A protein and the small-molecule ligand that binds it are described below.
Small molecule (SMILES): O=C1NC(=O)c2c1c1c3ccccc3n3c1c1c2c2ccccc2n1[C@H]1CC[C@@H]3O1

Sequence of chain 1.A:
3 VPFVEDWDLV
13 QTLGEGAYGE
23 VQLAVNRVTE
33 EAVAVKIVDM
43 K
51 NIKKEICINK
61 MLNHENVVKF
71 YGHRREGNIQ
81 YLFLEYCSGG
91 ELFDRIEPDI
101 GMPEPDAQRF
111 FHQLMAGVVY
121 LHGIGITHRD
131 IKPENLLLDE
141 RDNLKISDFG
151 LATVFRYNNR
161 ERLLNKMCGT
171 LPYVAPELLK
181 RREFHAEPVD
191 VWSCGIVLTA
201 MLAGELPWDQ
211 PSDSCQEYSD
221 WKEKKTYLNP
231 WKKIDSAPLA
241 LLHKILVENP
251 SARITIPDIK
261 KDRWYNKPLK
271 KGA

Binding-site contacts:
Ligand atom C11 contacts residue LEU137 of chain 1.A at 3.6 Å (hydrophobic).
Ligand atom C27 contacts residue ALA36 of chain 1.A at 3.8 Å (hydrophobic).
Ligand atom O01 contacts residue GLY16 of chain 1.A at 3.2 Å.
Ligand atom C14 contacts residue VAL23 of chain 1.A at 3.6 Å (hydrophobic).
Ligand atom C05 contacts residue TYR20 of chain 1.A at 4.0 Å (hydrophobic).
Ligand atom C29 contacts residue CYS87 of chain 1.A at 3.9 Å (hydrophobic).
Ligand atom N18 contacts residue GLU85 of chain 1.A at 2.4 Å (salt-bridge).
Ligand atom C12 contacts residue SER147 of chain 1.A at 3.9 Å.
Ligand atom C32 contacts residue GLY90 of chain 1.A at 3.7 Å.
Ligand atom C16 contacts residue LEU15 of chain 1.A at 3.5 Å (hydrophobic).
Ligand atom C03 contacts residue GLU91 of chain 1.A at 3.0 Å.
Ligand atom C22 contacts residue LEU84 of chain 1.A at 3.6 Å (hydrophobic).
Ligand atom C13 contacts residue SER147 of chain 1.A at 3.8 Å.
Ligand atom C02 contacts residue GLU91 of chain 1.A at 3.8 Å.
Ligand atom C09 contacts residue LEU137 of chain 1.A at 3.8 Å (hydrophobic).
Ligand atom N17 contacts residue LEU15 of chain 1.A at 3.6 Å.
Ligand atom C02 contacts residue LEU15 of chain 1.A at 3.4 Å (hydrophobic).
Ligand atom C19 contacts residue ASP148 of chain 1.A at 3.3 Å.
Ligand atom C10 contacts residue LEU137 of chain 1.A at 3.4 Å (hydrophobic).
Ligand atom O28 contacts residue LEU84 of chain 1.A at 3.2 Å.
Ligand atom C20 contacts residue LYS38 of chain 1.A at 3.5 Å.
Ligand atom C31 contacts residue CYS87 of chain 1.A at 3.8 Å (hydrophobic).
Ligand atom C21 contacts residue LYS38 of chain 1.A at 3.5 Å.
Ligand atom C20 contacts residue ASP148 of chain 1.A at 3.1 Å.
Ligand atom C29 contacts residue ALA36 of chain 1.A at 3.8 Å (hydrophobic).
Ligand atom C07 contacts residue VAL23 of chain 1.A at 3.9 Å (hydrophobic).
Ligand atom C02 contacts residue GLY16 of chain 1.A at 3.9 Å.
Ligand atom O28 contacts residue VAL68 of chain 1.A at 3.6 Å.
Ligand atom C22 contacts residue SER147 of chain 1.A at 3.9 Å.
Ligand atom O30 contacts residue CYS87 of chain 1.A at 2.9 Å (h-bond).
Ligand atom C34 contacts residue LEU15 of chain 1.A at 3.1 Å (hydrophobic).
Ligand atom C29 contacts residue LEU137 of chain 1.A at 3.6 Å (hydrophobic).
Ligand atom C13 contacts residue VAL23 of chain 1.A at 3.9 Å (hydrophobic).
Ligand atom N06 contacts residue VAL23 of chain 1.A at 3.6 Å.
Ligand atom C27 contacts residue GLU85 of chain 1.A at 3.7 Å.
Ligand atom C29 contacts residue GLU85 of chain 1.A at 3.5 Å.
Ligand atom O01 contacts residue LEU15 of chain 1.A at 3.8 Å.
Ligand atom N18 contacts residue ALA36 of chain 1.A at 3.4 Å.
Ligand atom O30 contacts residue TYR86 of chain 1.A at 3.7 Å.
Ligand atom O30 contacts residue GLU85 of chain 1.A at 3.7 Å.